The protein below binds the small molecule below.
Small molecule (SMILES): CC(=O)N[C@@H]1[C@@H](O)[C@H](O)[C@@H](CO)O[C@H]1O

Binding-site contacts:
Ligand atom C1 contacts residue ASN1074 of chain 1.B at 1.4 Å.
Ligand atom N2 contacts residue ASN1074 of chain 1.B at 2.8 Å (h-bond).
Ligand atom C8 contacts residue ASN1074 of chain 1.B at 3.5 Å.
Ligand atom C3 contacts residue ASN1074 of chain 1.B at 3.8 Å.
Ligand atom C5 contacts residue ASN1074 of chain 1.B at 3.7 Å.
Ligand atom O7 contacts residue GLU1072 of chain 1.B at 4.2 Å.
Ligand atom O4 contacts residue ALA706 of chain 1.B at 4.4 Å.
Ligand atom O5 contacts residue ASN1074 of chain 1.B at 2.4 Å (h-bond).
Ligand atom C8 contacts residue GLU1072 of chain 1.B at 3.5 Å.
Ligand atom C8 contacts residue LYS1073 of chain 1.B at 3.4 Å.
Ligand atom C4 contacts residue ASN1074 of chain 1.B at 4.2 Å.
Ligand atom C7 contacts residue LYS1073 of chain 1.B at 3.8 Å.
Ligand atom O7 contacts residue ASN1074 of chain 1.B at 3.2 Å (h-bond).
Ligand atom C8 contacts residue ALA713 of chain 1.B at 3.7 Å (hydrophobic).
Ligand atom C7 contacts residue ASN1074 of chain 1.B at 3.0 Å.
Ligand atom C5 contacts residue ALA706 of chain 1.B at 4.1 Å (hydrophobic).
Ligand atom C2 contacts residue ASN1074 of chain 1.B at 2.5 Å.
Ligand atom O7 contacts residue LYS1073 of chain 1.B at 3.6 Å.

Sequence of chain 1.B:
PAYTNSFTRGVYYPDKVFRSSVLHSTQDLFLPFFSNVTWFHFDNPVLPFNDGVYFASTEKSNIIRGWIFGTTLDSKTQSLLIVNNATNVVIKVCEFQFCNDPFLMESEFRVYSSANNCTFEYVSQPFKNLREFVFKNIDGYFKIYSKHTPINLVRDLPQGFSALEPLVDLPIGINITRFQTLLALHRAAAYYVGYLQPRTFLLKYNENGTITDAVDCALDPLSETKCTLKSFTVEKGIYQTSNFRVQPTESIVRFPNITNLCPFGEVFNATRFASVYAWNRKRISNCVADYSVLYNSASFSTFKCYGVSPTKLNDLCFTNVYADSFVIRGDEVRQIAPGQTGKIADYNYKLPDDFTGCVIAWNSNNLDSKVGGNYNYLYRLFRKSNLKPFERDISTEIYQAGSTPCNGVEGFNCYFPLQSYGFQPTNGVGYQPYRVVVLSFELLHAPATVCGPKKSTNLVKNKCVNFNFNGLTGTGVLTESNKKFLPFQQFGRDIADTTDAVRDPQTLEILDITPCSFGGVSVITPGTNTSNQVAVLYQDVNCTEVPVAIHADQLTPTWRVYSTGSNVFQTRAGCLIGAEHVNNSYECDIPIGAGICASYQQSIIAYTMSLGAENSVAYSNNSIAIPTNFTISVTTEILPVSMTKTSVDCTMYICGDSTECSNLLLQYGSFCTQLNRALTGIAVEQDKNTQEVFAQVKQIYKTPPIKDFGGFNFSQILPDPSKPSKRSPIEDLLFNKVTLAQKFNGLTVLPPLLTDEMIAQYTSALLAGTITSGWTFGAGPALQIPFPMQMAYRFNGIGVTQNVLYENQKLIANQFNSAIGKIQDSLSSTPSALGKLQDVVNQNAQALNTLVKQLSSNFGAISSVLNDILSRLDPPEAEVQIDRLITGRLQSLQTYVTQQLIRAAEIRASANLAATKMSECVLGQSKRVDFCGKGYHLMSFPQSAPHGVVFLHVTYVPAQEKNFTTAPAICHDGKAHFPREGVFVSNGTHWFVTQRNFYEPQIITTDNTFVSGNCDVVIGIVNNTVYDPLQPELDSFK